Sequence of chain 1.A:
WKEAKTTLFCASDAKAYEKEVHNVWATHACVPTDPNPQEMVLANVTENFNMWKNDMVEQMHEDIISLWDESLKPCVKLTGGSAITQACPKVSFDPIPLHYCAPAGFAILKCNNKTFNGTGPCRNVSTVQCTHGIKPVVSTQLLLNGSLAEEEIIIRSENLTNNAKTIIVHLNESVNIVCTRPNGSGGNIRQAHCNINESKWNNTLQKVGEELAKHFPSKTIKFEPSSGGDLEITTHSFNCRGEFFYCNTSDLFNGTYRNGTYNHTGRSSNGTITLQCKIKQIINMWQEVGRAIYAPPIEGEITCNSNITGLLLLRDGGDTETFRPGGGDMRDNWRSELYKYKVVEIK

Binding-site contacts:
Ligand atom C7 contacts residue ASN149 of chain 1.A at 3.0 Å.
Ligand atom C6 contacts residue ASN137 of chain 1.A at 4.4 Å.
Ligand atom C8 contacts residue ASN149 of chain 1.A at 4.0 Å.
Ligand atom C1 contacts residue VAL66 of chain 1.A at 4.3 Å (hydrophobic).
Ligand atom O5 contacts residue ASN149 of chain 1.A at 2.4 Å (h-bond).
Ligand atom C1 contacts residue ASN149 of chain 1.A at 1.4 Å.
Ligand atom C1 contacts residue ASN137 of chain 1.A at 3.7 Å.
Ligand atom C3 contacts residue ASN149 of chain 1.A at 3.7 Å.
Ligand atom C8 contacts residue ALA68 of chain 1.A at 4.0 Å (hydrophobic).
Ligand atom O5 contacts residue ASN137 of chain 1.A at 3.2 Å.
Ligand atom N2 contacts residue ASN149 of chain 1.A at 2.7 Å (h-bond).
Ligand atom C5 contacts residue ASN137 of chain 1.A at 4.3 Å.
Ligand atom C4 contacts residue ASN149 of chain 1.A at 4.2 Å.
Ligand atom C5 contacts residue ASN149 of chain 1.A at 3.7 Å.
Ligand atom O7 contacts residue ASN149 of chain 1.A at 3.0 Å (h-bond).
Ligand atom C2 contacts residue ASN149 of chain 1.A at 2.3 Å.

This protein binds this small molecule.
Small molecule (SMILES): CC(=O)N[C@@H]1[C@@H](O)[C@H](O)[C@@H](CO)O[C@H]1O